This protein binds this small molecule.
Small molecule (SMILES): O=c1[nH]c(=O)c2[nH]c(=O)[nH]c2[nH]1

Sequence of chain 1.A:
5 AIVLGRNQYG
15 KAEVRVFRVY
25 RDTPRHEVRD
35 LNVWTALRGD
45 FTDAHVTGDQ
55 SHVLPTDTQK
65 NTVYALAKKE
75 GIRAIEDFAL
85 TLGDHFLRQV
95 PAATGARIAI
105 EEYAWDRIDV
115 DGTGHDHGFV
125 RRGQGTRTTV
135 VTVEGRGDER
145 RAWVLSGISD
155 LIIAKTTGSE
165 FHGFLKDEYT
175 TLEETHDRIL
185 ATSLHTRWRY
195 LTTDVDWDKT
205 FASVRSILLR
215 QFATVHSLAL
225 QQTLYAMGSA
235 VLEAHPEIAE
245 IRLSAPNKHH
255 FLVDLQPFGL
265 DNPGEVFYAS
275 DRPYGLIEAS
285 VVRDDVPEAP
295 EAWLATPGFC

Sequence of chain 1.B:
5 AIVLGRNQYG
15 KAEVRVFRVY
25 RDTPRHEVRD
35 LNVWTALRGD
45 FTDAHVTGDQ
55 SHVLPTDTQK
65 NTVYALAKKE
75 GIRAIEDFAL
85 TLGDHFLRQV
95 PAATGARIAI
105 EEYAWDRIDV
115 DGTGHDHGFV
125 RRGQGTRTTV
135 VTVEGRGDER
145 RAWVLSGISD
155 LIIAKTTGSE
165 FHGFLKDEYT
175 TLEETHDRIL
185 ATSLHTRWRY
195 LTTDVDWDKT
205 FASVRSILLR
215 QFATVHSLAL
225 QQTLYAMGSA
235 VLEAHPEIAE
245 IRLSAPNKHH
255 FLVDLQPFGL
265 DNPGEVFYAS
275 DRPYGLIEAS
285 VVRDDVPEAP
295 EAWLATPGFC

Binding-site contacts:
Ligand atom N9 contacts residue ARG182 of chain 1.B at 3.8 Å.
Ligand atom C2 contacts residue GLN225 of chain 1.B at 3.8 Å.
Ligand atom O13 contacts residue THR60 of chain 1.A at 3.7 Å.
Ligand atom O24 contacts residue ASP61 of chain 1.A at 2.9 Å (salt-bridge).
Ligand atom N3 contacts residue ASN251 of chain 1.B at 3.3 Å (h-bond).
Ligand atom O13 contacts residue PHE165 of chain 1.B at 3.7 Å.
Ligand atom N3 contacts residue ARG182 of chain 1.B at 3.0 Å (salt-bridge).
Ligand atom N3 contacts residue PHE165 of chain 1.B at 3.7 Å.
Ligand atom C2 contacts residue ASN251 of chain 1.B at 3.8 Å.
Ligand atom N1 contacts residue PHE165 of chain 1.B at 3.6 Å.
Ligand atom C8 contacts residue LEU176 of chain 1.B at 3.8 Å (hydrophobic).
Ligand atom N9 contacts residue PHE165 of chain 1.B at 3.5 Å.
Ligand atom O11 contacts residue ALA223 of chain 1.B at 3.5 Å.
Ligand atom N1 contacts residue GLN225 of chain 1.B at 2.9 Å (h-bond).
Ligand atom O13 contacts residue TYR13 of chain 1.A at 3.6 Å.
Ligand atom N7 contacts residue THR60 of chain 1.A at 2.8 Å (h-bond).
Ligand atom O24 contacts residue LEU176 of chain 1.B at 3.4 Å.
Ligand atom O13 contacts residue GLN225 of chain 1.B at 3.2 Å (h-bond).
Ligand atom O11 contacts residue ARG182 of chain 1.B at 2.8 Å (salt-bridge).
Ligand atom C5 contacts residue PHE165 of chain 1.B at 3.3 Å (hydrophobic).
Ligand atom C6 contacts residue PHE165 of chain 1.B at 3.4 Å (hydrophobic).
Ligand atom C4 contacts residue ARG182 of chain 1.B at 3.7 Å.
Ligand atom C4 contacts residue ASN251 of chain 1.B at 3.9 Å.
Ligand atom O11 contacts residue GLN225 of chain 1.B at 3.7 Å.
Ligand atom O24 contacts residue PRO59 of chain 1.A at 3.5 Å.
Ligand atom N7 contacts residue PRO59 of chain 1.A at 3.5 Å.
Ligand atom C6 contacts residue GLN225 of chain 1.B at 3.7 Å.
Ligand atom C8 contacts residue THR60 of chain 1.A at 3.3 Å.
Ligand atom O24 contacts residue THR60 of chain 1.A at 3.2 Å (h-bond).
Ligand atom C4 contacts residue PHE165 of chain 1.B at 3.3 Å (hydrophobic).
Ligand atom C2 contacts residue ARG182 of chain 1.B at 3.5 Å.
Ligand atom C8 contacts residue PHE165 of chain 1.B at 3.6 Å (hydrophobic).
Ligand atom C2 contacts residue PHE165 of chain 1.B at 3.7 Å (hydrophobic).
Ligand atom O11 contacts residue ASN251 of chain 1.B at 3.9 Å.
Ligand atom C8 contacts residue PRO59 of chain 1.A at 3.9 Å (hydrophobic).
Ligand atom C2 contacts residue LEU224 of chain 1.B at 3.8 Å (hydrophobic).
Ligand atom N7 contacts residue PHE165 of chain 1.B at 3.5 Å.
Ligand atom C8 contacts residue ASP61 of chain 1.A at 3.8 Å.
Ligand atom O11 contacts residue LEU224 of chain 1.B at 2.7 Å (h-bond).
Ligand atom O13 contacts residue VAL57 of chain 1.A at 3.8 Å.